The small molecule below binds the protein below.
Small molecule (SMILES): Nc1ncnc2c1nc(NCc1ccc3ccccc3n1)n2[C@@H]1O[C@H](CO)[C@@H](O)[C@H]1O

Sequence of chain 1.B:
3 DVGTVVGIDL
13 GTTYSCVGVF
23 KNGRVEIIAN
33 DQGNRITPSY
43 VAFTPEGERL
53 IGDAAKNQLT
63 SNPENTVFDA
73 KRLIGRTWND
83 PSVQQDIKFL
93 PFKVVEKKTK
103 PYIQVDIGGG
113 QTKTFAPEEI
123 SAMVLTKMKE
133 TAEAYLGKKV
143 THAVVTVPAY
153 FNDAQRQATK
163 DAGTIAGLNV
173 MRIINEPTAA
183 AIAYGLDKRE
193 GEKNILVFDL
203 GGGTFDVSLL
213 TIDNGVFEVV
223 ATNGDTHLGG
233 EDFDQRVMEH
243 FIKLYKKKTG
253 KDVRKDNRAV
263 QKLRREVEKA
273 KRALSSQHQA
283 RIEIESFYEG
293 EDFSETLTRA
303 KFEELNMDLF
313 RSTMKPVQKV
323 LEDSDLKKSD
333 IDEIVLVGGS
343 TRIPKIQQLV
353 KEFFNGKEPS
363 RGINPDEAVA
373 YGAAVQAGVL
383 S

Binding-site contacts:
Ligand atom C25 contacts residue ARG274 of chain 1.B at 3.4 Å.
Ligand atom C18 contacts residue ARG274 of chain 1.B at 3.5 Å.
Ligand atom N19 contacts residue ARG274 of chain 1.B at 3.6 Å.
Ligand atom C21 contacts residue ARG274 of chain 1.B at 3.3 Å.
Ligand atom O11 contacts residue GLY341 of chain 1.B at 3.2 Å.
Ligand atom C14 contacts residue GLU270 of chain 1.B at 3.4 Å.
Ligand atom N1 contacts residue SER277 of chain 1.B at 3.0 Å (h-bond).
Ligand atom C6 contacts residue ARG274 of chain 1.B at 3.5 Å.
Ligand atom O11 contacts residue SER342 of chain 1.B at 3.4 Å (h-bond).
Ligand atom C6 contacts residue GLY341 of chain 1.B at 3.7 Å.
Ligand atom C20 contacts residue ARG274 of chain 1.B at 3.1 Å.
Ligand atom O31 contacts residue LYS273 of chain 1.B at 2.4 Å (salt-bridge).
Ligand atom C8 contacts residue ARG274 of chain 1.B at 3.4 Å.
Ligand atom N1 contacts residue ARG274 of chain 1.B at 3.5 Å.
Ligand atom C22 contacts residue ARG274 of chain 1.B at 3.2 Å.
Ligand atom C4 contacts residue ARG274 of chain 1.B at 3.6 Å.
Ligand atom O29 contacts residue TYR16 of chain 1.B at 3.5 Å.
Ligand atom C17 contacts residue ARG344 of chain 1.B at 3.5 Å.
Ligand atom C20 contacts residue GLU270 of chain 1.B at 3.5 Å.
Ligand atom O30 contacts residue LYS273 of chain 1.B at 3.3 Å (salt-bridge).
Ligand atom C2 contacts residue ILE345 of chain 1.B at 3.5 Å (hydrophobic).
Ligand atom C28 contacts residue GLY204 of chain 1.B at 3.5 Å.
Ligand atom C26 contacts residue ARG274 of chain 1.B at 3.4 Å.
Ligand atom C27 contacts residue ARG274 of chain 1.B at 3.3 Å.
Ligand atom N5 contacts residue GLY341 of chain 1.B at 3.5 Å.
Ligand atom N3 contacts residue GLY341 of chain 1.B at 3.7 Å.
Ligand atom N7 contacts residue ARG344 of chain 1.B at 3.5 Å (salt-bridge).
Ligand atom C24 contacts residue ARG274 of chain 1.B at 3.3 Å.
Ligand atom C4 contacts residue SER277 of chain 1.B at 3.6 Å.
Ligand atom N15 contacts residue ARG274 of chain 1.B at 3.5 Å (salt-bridge).
Ligand atom C23 contacts residue ARG274 of chain 1.B at 3.2 Å.
Ligand atom N7 contacts residue ARG274 of chain 1.B at 3.2 Å.
Ligand atom C17 contacts residue ASP368 of chain 1.B at 3.3 Å.
Ligand atom O31 contacts residue GLU270 of chain 1.B at 2.8 Å (salt-bridge).
Ligand atom O30 contacts residue GLY232 of chain 1.B at 3.2 Å.
Ligand atom C9 contacts residue GLY341 of chain 1.B at 3.3 Å.
Ligand atom C8 contacts residue GLY341 of chain 1.B at 3.5 Å.
Ligand atom N3 contacts residue LYS273 of chain 1.B at 3.5 Å.
Ligand atom C21 contacts residue GLU270 of chain 1.B at 3.5 Å.
Ligand atom N15 contacts residue SER277 of chain 1.B at 3.4 Å (h-bond).